Sequence of chain 1.A:
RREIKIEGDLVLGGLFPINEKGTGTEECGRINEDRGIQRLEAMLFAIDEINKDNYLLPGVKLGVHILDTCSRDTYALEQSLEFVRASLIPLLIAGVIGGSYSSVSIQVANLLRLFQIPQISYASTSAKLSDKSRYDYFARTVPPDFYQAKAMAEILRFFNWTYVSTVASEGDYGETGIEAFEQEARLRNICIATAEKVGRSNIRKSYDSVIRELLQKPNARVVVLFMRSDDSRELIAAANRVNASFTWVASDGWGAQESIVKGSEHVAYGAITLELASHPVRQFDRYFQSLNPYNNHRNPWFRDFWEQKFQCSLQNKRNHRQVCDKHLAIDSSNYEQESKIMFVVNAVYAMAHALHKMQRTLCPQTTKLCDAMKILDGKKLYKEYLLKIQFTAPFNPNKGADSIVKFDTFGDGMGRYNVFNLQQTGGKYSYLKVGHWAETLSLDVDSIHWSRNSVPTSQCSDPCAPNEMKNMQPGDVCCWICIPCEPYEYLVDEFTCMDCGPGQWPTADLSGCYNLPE

This protein binds this small molecule.
Small molecule (SMILES): CC(=O)N[C@@H]1[C@@H](O)[C@H](O)[C@@H](CO)O[C@H]1O

Binding-site contacts:
Ligand atom C1 contacts residue ASN185 of chain 1.A at 1.5 Å.
Ligand atom O5 contacts residue ASN185 of chain 1.A at 2.4 Å (h-bond).
Ligand atom O7 contacts residue ASN185 of chain 1.A at 4.0 Å.
Ligand atom C6 contacts residue ASN185 of chain 1.A at 4.3 Å.
Ligand atom C3 contacts residue ASN185 of chain 1.A at 3.8 Å.
Ligand atom N2 contacts residue ASN185 of chain 1.A at 2.9 Å (h-bond).
Ligand atom C4 contacts residue ASN185 of chain 1.A at 4.2 Å.
Ligand atom C2 contacts residue ASN185 of chain 1.A at 2.5 Å.
Ligand atom C7 contacts residue ASN185 of chain 1.A at 3.9 Å.
Ligand atom C5 contacts residue ASN185 of chain 1.A at 3.7 Å.